Sequence of chain 1.A:
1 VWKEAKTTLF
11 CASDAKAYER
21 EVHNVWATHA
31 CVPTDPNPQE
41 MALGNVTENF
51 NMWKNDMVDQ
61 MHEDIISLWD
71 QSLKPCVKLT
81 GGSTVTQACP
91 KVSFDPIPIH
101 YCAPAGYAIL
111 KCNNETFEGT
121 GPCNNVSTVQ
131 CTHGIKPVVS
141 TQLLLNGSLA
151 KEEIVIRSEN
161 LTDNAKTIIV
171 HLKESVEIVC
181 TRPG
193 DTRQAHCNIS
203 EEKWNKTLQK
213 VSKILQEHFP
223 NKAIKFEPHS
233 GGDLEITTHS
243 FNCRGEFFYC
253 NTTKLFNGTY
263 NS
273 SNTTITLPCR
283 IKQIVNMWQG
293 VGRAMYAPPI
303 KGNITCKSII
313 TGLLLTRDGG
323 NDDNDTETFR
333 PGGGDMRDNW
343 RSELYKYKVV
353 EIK

This protein binds this small molecule.
Small molecule (SMILES): CC(=O)N[C@@H]1[C@@H](O)[C@H](O)[C@@H](CO)O[C@H]1O

Binding-site contacts:
Ligand atom O7 contacts residue PHE117 of chain 1.A at 3.7 Å.
Ligand atom C2 contacts residue PHE117 of chain 1.A at 4.5 Å (hydrophobic).
Ligand atom O5 contacts residue ASN114 of chain 1.A at 2.2 Å (h-bond).
Ligand atom C7 contacts residue PHE117 of chain 1.A at 3.8 Å (hydrophobic).
Ligand atom N2 contacts residue THR116 of chain 1.A at 4.2 Å.
Ligand atom C1 contacts residue ASN124 of chain 1.A at 3.7 Å.
Ligand atom C7 contacts residue ASN114 of chain 1.A at 3.7 Å.
Ligand atom O7 contacts residue GLU118 of chain 1.A at 4.0 Å.
Ligand atom N2 contacts residue ASN114 of chain 1.A at 2.5 Å (h-bond).
Ligand atom C8 contacts residue PRO122 of chain 1.A at 3.3 Å (hydrophobic).
Ligand atom C1 contacts residue ASN114 of chain 1.A at 1.4 Å.
Ligand atom C4 contacts residue ASN114 of chain 1.A at 4.0 Å.
Ligand atom C5 contacts residue ASN124 of chain 1.A at 3.7 Å.
Ligand atom O7 contacts residue THR116 of chain 1.A at 3.2 Å (h-bond).
Ligand atom C5 contacts residue ASN114 of chain 1.A at 3.5 Å.
Ligand atom N2 contacts residue PHE117 of chain 1.A at 4.0 Å.
Ligand atom C2 contacts residue ASN114 of chain 1.A at 2.4 Å.
Ligand atom C7 contacts residue THR116 of chain 1.A at 4.0 Å.
Ligand atom C2 contacts residue THR116 of chain 1.A at 4.0 Å.
Ligand atom C6 contacts residue ASN124 of chain 1.A at 3.9 Å.
Ligand atom C3 contacts residue ASN114 of chain 1.A at 3.7 Å.
Ligand atom O5 contacts residue ASN124 of chain 1.A at 3.9 Å.
Ligand atom O6 contacts residue ASN124 of chain 1.A at 3.1 Å (h-bond).
Ligand atom C8 contacts residue PHE117 of chain 1.A at 3.4 Å (hydrophobic).
Ligand atom C8 contacts residue ASN114 of chain 1.A at 4.1 Å.